Sequence of chain 1.R:
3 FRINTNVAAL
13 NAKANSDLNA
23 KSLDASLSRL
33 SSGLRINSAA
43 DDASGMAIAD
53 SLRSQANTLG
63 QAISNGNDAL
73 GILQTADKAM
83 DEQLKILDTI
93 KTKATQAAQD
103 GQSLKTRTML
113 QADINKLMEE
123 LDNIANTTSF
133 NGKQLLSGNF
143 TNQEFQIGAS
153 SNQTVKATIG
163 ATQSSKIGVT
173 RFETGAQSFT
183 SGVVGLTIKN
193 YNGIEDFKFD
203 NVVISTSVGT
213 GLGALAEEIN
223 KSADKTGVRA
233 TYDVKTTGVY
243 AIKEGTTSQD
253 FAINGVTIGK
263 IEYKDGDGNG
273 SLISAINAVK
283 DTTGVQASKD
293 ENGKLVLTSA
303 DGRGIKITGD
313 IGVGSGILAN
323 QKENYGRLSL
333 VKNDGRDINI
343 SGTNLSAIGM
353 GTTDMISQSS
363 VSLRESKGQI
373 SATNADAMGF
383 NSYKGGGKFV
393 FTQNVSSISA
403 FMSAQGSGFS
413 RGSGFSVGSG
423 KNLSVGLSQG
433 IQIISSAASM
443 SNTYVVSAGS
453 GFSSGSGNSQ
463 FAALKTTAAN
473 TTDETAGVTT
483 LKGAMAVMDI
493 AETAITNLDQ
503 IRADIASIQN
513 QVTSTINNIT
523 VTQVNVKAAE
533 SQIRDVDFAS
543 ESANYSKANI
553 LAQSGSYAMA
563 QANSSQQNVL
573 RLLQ

Binding-site contacts:
Ligand atom N5 contacts residue SER343 of chain 1.R at 4.4 Å.
Ligand atom O1B contacts residue LYS191 of chain 1.R at 4.1 Å.
Ligand atom O6 contacts residue SER343 of chain 1.R at 2.1 Å (h-bond).
Ligand atom C2 contacts residue GLY344 of chain 1.R at 4.4 Å.
Ligand atom O4 contacts residue SER343 of chain 1.R at 4.5 Å.
Ligand atom C6 contacts residue SER343 of chain 1.R at 2.9 Å.
Ligand atom O1A contacts residue SER343 of chain 1.R at 2.8 Å (h-bond).
Ligand atom C3 contacts residue GLY344 of chain 1.R at 4.1 Å.
Ligand atom O1A contacts residue LYS191 of chain 1.R at 3.6 Å.
Ligand atom C8 contacts residue SER343 of chain 1.R at 4.5 Å.
Ligand atom C4 contacts residue SER343 of chain 1.R at 3.1 Å.
Ligand atom O1B contacts residue SER343 of chain 1.R at 3.7 Å.
Ligand atom O8 contacts residue SER343 of chain 1.R at 4.4 Å.
Ligand atom C1 contacts residue SER343 of chain 1.R at 2.5 Å.
Ligand atom C2 contacts residue SER343 of chain 1.R at 1.4 Å.
Ligand atom C7 contacts residue SER343 of chain 1.R at 4.2 Å.
Ligand atom C5 contacts residue SER343 of chain 1.R at 3.6 Å.
Ligand atom C1 contacts residue LYS191 of chain 1.R at 4.2 Å.
Ligand atom C3 contacts residue SER343 of chain 1.R at 2.6 Å.

A small-molecule ligand and the protein it binds are described below.
Small molecule (SMILES): C[C@H](O)[C@H](N)[C@@H]1O[C@](O)(C(=O)O)C[C@H](O)[C@@H]1N